Sequence of chain 5.F:
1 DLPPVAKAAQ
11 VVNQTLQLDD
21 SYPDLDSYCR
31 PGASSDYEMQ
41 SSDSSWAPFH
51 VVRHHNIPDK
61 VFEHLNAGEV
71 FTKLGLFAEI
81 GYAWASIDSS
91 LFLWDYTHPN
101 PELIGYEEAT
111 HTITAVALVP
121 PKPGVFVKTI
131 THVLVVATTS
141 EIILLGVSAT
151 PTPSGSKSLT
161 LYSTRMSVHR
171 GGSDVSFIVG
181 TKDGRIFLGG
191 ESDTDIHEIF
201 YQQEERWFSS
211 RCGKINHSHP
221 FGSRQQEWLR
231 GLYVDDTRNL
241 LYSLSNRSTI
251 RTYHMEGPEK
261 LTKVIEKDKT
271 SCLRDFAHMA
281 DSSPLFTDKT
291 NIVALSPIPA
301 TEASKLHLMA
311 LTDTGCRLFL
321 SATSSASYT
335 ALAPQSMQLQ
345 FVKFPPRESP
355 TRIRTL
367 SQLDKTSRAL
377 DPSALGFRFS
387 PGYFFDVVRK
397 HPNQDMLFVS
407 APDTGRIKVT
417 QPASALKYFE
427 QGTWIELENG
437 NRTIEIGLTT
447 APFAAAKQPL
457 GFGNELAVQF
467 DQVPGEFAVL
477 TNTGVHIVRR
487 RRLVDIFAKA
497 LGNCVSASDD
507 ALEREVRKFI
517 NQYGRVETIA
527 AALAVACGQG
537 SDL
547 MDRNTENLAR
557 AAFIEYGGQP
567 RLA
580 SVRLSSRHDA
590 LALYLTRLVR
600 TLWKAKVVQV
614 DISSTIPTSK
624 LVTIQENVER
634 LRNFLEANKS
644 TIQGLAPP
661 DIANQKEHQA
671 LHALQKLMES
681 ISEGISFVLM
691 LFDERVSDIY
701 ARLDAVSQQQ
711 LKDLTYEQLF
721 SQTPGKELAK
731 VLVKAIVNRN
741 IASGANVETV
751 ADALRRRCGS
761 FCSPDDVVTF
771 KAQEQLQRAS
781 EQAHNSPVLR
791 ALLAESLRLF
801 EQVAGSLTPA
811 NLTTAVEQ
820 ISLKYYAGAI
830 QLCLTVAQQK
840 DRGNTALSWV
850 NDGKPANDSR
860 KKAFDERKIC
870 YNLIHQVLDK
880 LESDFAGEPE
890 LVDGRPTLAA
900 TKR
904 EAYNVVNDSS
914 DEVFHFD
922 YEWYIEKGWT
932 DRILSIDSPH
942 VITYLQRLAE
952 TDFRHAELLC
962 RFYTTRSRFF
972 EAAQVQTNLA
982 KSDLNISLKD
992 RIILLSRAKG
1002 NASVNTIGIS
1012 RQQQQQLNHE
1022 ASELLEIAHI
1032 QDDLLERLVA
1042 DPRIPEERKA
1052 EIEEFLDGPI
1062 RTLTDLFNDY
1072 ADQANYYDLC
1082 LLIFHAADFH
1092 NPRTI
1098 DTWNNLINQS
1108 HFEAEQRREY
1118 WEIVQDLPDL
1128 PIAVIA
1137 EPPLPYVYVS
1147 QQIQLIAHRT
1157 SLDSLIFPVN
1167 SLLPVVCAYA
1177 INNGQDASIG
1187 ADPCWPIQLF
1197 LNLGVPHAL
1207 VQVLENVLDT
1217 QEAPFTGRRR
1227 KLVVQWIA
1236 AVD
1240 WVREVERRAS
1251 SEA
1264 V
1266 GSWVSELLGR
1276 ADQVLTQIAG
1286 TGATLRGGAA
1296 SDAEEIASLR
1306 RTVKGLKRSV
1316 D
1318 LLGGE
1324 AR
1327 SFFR

Sequence of chain 5.L:
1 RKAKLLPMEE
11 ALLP

Sequence of chain 5.D:
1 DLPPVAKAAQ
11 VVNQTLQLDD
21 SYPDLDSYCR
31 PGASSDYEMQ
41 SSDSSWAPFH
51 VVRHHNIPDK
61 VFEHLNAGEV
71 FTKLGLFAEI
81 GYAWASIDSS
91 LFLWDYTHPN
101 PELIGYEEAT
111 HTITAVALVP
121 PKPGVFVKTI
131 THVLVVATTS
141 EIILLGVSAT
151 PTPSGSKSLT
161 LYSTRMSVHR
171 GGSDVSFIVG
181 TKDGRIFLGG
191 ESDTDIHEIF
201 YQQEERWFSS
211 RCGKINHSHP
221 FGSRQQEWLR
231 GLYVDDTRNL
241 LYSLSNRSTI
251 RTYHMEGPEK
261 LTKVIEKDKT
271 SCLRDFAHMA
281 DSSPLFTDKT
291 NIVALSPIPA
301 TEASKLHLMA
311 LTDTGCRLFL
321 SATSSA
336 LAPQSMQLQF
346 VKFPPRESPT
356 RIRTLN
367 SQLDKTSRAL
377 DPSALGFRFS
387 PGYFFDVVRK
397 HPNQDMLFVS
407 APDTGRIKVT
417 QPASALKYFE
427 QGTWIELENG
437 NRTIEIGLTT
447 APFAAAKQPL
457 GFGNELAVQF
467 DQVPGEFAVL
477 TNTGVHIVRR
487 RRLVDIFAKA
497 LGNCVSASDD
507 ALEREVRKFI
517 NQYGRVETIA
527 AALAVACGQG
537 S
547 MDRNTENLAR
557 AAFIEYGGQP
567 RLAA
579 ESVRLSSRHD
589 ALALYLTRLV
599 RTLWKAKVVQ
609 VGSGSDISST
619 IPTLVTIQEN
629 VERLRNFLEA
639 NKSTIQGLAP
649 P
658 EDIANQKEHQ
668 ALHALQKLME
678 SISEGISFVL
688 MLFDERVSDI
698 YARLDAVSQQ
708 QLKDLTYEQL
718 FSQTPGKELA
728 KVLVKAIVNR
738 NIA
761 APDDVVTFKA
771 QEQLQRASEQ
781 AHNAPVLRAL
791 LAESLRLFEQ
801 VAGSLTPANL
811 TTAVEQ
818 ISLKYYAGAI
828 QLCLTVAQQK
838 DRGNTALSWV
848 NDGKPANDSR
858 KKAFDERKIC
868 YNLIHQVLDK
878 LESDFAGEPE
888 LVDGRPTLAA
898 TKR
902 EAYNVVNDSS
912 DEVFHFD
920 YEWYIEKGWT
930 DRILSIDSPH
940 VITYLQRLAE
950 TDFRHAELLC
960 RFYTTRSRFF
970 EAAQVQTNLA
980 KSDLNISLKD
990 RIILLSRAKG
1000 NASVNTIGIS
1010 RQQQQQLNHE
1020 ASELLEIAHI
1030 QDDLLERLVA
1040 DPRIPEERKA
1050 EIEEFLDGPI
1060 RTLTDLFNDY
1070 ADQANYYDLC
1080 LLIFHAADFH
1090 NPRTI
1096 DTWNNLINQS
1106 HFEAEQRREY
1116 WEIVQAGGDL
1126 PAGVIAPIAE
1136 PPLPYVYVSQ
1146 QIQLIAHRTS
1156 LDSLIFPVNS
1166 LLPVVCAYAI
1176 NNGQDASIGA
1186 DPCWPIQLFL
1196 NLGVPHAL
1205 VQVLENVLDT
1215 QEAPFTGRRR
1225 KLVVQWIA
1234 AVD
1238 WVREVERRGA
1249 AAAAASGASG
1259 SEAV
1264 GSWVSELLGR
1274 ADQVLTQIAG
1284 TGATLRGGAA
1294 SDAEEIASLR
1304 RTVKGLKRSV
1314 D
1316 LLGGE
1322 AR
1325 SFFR

Binding-site contacts:
Ligand atom CD contacts residue THR114 of chain 5.F at 1.3 Å.
Ligand atom CA contacts residue LEU93 of chain 5.F at 1.2 Å (hydrophobic).
Ligand atom O contacts residue LEU91 of chain 5.F at 1.2 Å.
Ligand atom OD1 contacts residue LEU159 of chain 5.F at 1.0 Å (h-bond).
Ligand atom CB contacts residue LEU91 of chain 5.F at 0.8 Å (hydrophobic).
Ligand atom N contacts residue LEU159 of chain 5.F at 1.4 Å (h-bond).
Ligand atom OG contacts residue ALA115 of chain 5.F at 1.3 Å (h-bond).
Ligand atom CB contacts residue TRP84 of chain 5.F at 1.4 Å (hydrophobic).
Ligand atom CG contacts residue LEU159 of chain 5.F at 0.6 Å (hydrophobic).
Ligand atom CB contacts residue SER148 of chain 5.F at 1.3 Å.
Ligand atom C contacts residue ILE113 of chain 5.F at 1.2 Å (hydrophobic).
Ligand atom C contacts residue LEU159 of chain 5.F at 0.7 Å (hydrophobic).
Ligand atom NE2 contacts residue PRO99 of chain 5.F at 0.6 Å.
Ligand atom N contacts residue THR160 of chain 5.F at 1.0 Å (h-bond).
Ligand atom O contacts residue LEU159 of chain 5.F at 0.9 Å.
Ligand atom CB contacts residue ILE113 of chain 5.F at 1.3 Å (hydrophobic).
Ligand atom N contacts residue LEU159 of chain 5.F at 1.2 Å.
Ligand atom CA contacts residue ILE113 of chain 5.F at 0.7 Å (hydrophobic).
Ligand atom CE2 contacts residue TYR106 of chain 5.F at 1.3 Å (hydrophobic).
Ligand atom CD contacts residue ILE104 of chain 5.F at 1.2 Å (hydrophobic).
Ligand atom CA contacts residue LEU91 of chain 5.F at 1.1 Å (hydrophobic).
Ligand atom CZ contacts residue ILE104 of chain 5.F at 1.3 Å (hydrophobic).
Ligand atom N contacts residue LEU93 of chain 5.F at 0.9 Å.
Ligand atom CE1 contacts residue PRO99 of chain 5.F at 1.1 Å (hydrophobic).
Ligand atom C contacts residue LEU91 of chain 5.F at 1.0 Å (hydrophobic).
Ligand atom N contacts residue ILE113 of chain 5.F at 1.2 Å.
Ligand atom CG contacts residue THR1061 of chain 5.D at 1.1 Å.
Ligand atom CA contacts residue ILE113 of chain 5.F at 0.8 Å (hydrophobic).
Ligand atom ND2 contacts residue LEU159 of chain 5.F at 1.3 Å (h-bond).
Ligand atom OG1 contacts residue TRP84 of chain 5.F at 1.3 Å.
Ligand atom C contacts residue LEU93 of chain 5.F at 0.8 Å (hydrophobic).
Ligand atom O contacts residue ILE113 of chain 5.F at 0.7 Å.
Ligand atom N contacts residue LEU91 of chain 5.F at 0.7 Å.
Ligand atom CB contacts residue THR1061 of chain 5.D at 1.0 Å.
Ligand atom CD contacts residue LYS73 of chain 5.F at 1.2 Å.
Ligand atom CD1 contacts residue SER89 of chain 5.F at 1.0 Å.
Ligand atom CA contacts residue LEU91 of chain 5.F at 0.8 Å (hydrophobic).
Ligand atom C contacts residue LEU159 of chain 5.F at 0.8 Å (hydrophobic).
Ligand atom NE contacts residue ILE104 of chain 5.F at 0.7 Å.
Ligand atom NH2 contacts residue ALA3 of chain 5.L at 1.1 Å.

The protein below binds the small molecule below.
Small molecule (SMILES): CC[C@H](C)[C@H](NC(=O)[C@@H](NC(=O)[C@H](CC(C)C)NC(=O)[C@H](CCCCN)NC(=O)[C@H](CCCCN)NC(=O)[C@@H](N)Cc1cnc[nH]1)C(C)C)C(=O)N[C@@H](CC(N)=O)C(=O)N[C@@H](CCCCN)C(=O)N[C@@H](CC(=O)O)C(=O)N[C@@H](CCSC)C(=O)N[C@@H](CCCN=C(N)N)C(=O)N[C@H](C(=O)N[C@@H](CC(=O)O)C(=O)N[C@@H](CC(C)C)C(=O)N[C@@H](Cc1ccccc1)C(=O)N[C@@H](CO)C(=O)N1CCC[C@H]1C(=O)N1CCC[C@H]1C(=O)N[C@H](C=O)CC(N)=O)[C@@H](C)O